Sequence of chain 1.A:
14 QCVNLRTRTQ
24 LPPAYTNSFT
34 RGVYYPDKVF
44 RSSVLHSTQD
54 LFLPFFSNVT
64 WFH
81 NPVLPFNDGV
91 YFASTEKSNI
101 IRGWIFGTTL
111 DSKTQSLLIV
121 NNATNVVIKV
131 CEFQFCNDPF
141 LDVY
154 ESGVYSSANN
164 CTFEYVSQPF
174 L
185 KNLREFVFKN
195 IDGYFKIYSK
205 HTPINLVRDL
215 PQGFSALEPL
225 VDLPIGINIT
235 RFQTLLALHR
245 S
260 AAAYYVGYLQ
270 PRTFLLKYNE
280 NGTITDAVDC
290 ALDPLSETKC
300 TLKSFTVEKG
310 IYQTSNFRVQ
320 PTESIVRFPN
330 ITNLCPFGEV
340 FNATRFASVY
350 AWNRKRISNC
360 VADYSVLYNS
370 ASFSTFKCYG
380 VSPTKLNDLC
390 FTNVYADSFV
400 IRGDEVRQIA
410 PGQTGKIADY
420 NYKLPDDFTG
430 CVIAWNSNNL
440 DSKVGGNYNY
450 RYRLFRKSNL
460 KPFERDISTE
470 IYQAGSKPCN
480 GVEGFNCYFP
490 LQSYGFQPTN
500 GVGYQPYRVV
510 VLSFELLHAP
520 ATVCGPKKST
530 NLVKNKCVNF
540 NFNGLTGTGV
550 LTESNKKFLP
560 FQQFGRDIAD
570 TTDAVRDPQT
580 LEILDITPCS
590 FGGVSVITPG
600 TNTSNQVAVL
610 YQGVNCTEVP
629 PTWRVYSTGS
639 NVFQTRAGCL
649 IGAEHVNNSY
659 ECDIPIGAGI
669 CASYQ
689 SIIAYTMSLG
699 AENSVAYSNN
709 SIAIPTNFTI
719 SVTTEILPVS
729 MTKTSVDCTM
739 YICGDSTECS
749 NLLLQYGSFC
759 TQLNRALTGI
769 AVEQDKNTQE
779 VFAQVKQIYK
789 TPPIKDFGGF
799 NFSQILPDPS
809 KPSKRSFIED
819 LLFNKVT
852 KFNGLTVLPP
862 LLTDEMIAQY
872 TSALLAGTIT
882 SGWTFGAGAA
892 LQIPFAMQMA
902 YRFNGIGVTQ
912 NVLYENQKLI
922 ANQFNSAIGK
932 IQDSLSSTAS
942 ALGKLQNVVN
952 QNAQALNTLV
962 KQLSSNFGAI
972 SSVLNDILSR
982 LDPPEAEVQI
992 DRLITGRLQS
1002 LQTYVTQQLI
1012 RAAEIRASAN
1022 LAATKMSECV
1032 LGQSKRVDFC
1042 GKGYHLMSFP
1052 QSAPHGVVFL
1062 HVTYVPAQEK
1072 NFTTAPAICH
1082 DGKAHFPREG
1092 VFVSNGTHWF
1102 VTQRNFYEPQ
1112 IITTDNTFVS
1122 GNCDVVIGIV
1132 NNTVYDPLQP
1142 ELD

The protein below binds the small molecule below.
Small molecule (SMILES): CC(=O)N[C@H]1[C@H](O[C@H]2[C@H](O)[C@@H](NC(C)=O)CO[C@@H]2CO)O[C@H](CO)[C@@H](O)[C@@H]1O

Binding-site contacts:
Ligand atom C6 contacts residue LEU920 of chain 1.A at 4.4 Å (hydrophobic).
Ligand atom C8 contacts residue LEU920 of chain 1.A at 3.9 Å (hydrophobic).
Ligand atom C2 contacts residue ASN715 of chain 1.A at 2.4 Å.
Ligand atom C5 contacts residue ASN715 of chain 1.A at 3.6 Å.
Ligand atom C1 contacts residue GLN1069 of chain 1.A at 4.4 Å.
Ligand atom O7 contacts residue ASN715 of chain 1.A at 4.2 Å.
Ligand atom C7 contacts residue ASN715 of chain 1.A at 3.8 Å.
Ligand atom C5 contacts residue LEU920 of chain 1.A at 4.2 Å (hydrophobic).
Ligand atom O7 contacts residue GLN1069 of chain 1.A at 4.4 Å.
Ligand atom O7 contacts residue LEU920 of chain 1.A at 3.8 Å.
Ligand atom O5 contacts residue ASN715 of chain 1.A at 2.3 Å (h-bond).
Ligand atom C7 contacts residue LEU920 of chain 1.A at 3.9 Å (hydrophobic).
Ligand atom O4 contacts residue LEU920 of chain 1.A at 4.3 Å.
Ligand atom C4 contacts residue ASN715 of chain 1.A at 4.2 Å.
Ligand atom C1 contacts residue ASN715 of chain 1.A at 1.4 Å.
Ligand atom C3 contacts residue ASN715 of chain 1.A at 3.8 Å.
Ligand atom N2 contacts residue ASN715 of chain 1.A at 2.9 Å (h-bond).